A small-molecule ligand and the protein it binds are described below.
Small molecule (SMILES): CO[P](=O)(O)O[C@H]1[C@@H](O)[C@H](n2ccc(=O)[nH]c2=O)O[C@@H]1COP(=O)(O)O

Sequence of chain 1.K:
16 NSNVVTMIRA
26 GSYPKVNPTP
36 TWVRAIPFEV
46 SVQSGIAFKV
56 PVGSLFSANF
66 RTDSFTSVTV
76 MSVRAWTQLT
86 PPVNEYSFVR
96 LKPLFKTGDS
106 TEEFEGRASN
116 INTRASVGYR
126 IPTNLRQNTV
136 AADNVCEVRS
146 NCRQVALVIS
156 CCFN

Sequence of chain 1.J:
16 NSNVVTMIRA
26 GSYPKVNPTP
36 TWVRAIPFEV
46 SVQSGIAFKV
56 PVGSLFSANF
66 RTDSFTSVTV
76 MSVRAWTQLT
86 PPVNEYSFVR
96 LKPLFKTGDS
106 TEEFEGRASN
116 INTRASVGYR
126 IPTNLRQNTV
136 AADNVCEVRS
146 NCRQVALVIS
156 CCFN

Binding-site contacts:
Ligand atom C5 contacts residue ARG125 of chain 1.J at 3.7 Å.
Ligand atom O2 contacts residue ASN16 of chain 1.K at 2.7 Å (h-bond).
Ligand atom O3' contacts residue ARG125 of chain 1.J at 4.2 Å.
Ligand atom C3' contacts residue ARG125 of chain 1.J at 3.5 Å.
Ligand atom O2 contacts residue ARG125 of chain 1.J at 4.1 Å.
Ligand atom C5 contacts residue THR21 of chain 1.K at 4.5 Å.
Ligand atom OP3 contacts residue ILE23 of chain 1.K at 4.3 Å.
Ligand atom O4 contacts residue SER17 of chain 1.K at 3.4 Å.
Ligand atom N3 contacts residue ARG125 of chain 1.J at 3.8 Å.
Ligand atom C1' contacts residue ARG125 of chain 1.J at 4.4 Å.
Ligand atom C5' contacts residue SER77 of chain 1.J at 4.4 Å.
Ligand atom O5' contacts residue ARG125 of chain 1.J at 3.2 Å (salt-bridge).
Ligand atom O5' contacts residue ARG131 of chain 1.J at 2.9 Å (salt-bridge).
Ligand atom P contacts residue ARG125 of chain 1.J at 3.9 Å.
Ligand atom C6 contacts residue ARG125 of chain 1.J at 3.7 Å.
Ligand atom OP2 contacts residue ARG131 of chain 1.J at 3.7 Å.
Ligand atom OP1 contacts residue ARG131 of chain 1.J at 3.4 Å (salt-bridge).
Ligand atom N3 contacts residue SER17 of chain 1.K at 4.3 Å.
Ligand atom OP3 contacts residue SER77 of chain 1.J at 4.3 Å.
Ligand atom C5' contacts residue MET76 of chain 1.J at 4.2 Å (hydrophobic).
Ligand atom C5' contacts residue ARG131 of chain 1.J at 3.3 Å.
Ligand atom C4 contacts residue ASN16 of chain 1.K at 4.2 Å.
Ligand atom N1 contacts residue ARG125 of chain 1.J at 3.9 Å.
Ligand atom O4 contacts residue ARG125 of chain 1.J at 4.0 Å.
Ligand atom OP1 contacts residue ILE23 of chain 1.K at 3.6 Å.
Ligand atom P contacts residue ILE23 of chain 1.K at 4.2 Å.
Ligand atom OP2 contacts residue SER77 of chain 1.J at 3.9 Å.
Ligand atom C5' contacts residue ARG125 of chain 1.J at 4.3 Å.
Ligand atom OP2 contacts residue ILE23 of chain 1.K at 4.1 Å.
Ligand atom C2' contacts residue ARG125 of chain 1.J at 3.9 Å.
Ligand atom P contacts residue ARG131 of chain 1.J at 3.6 Å.
Ligand atom N3 contacts residue ASN16 of chain 1.K at 3.0 Å (h-bond).
Ligand atom O4 contacts residue THR21 of chain 1.K at 4.2 Å.
Ligand atom OP1 contacts residue ARG125 of chain 1.J at 3.0 Å (salt-bridge).
Ligand atom C2 contacts residue ARG125 of chain 1.J at 4.0 Å.
Ligand atom OP2 contacts residue MET76 of chain 1.J at 4.4 Å.
Ligand atom C4 contacts residue ARG125 of chain 1.J at 3.8 Å.
Ligand atom C2 contacts residue ASN16 of chain 1.K at 3.2 Å.
Ligand atom OP3 contacts residue ARG125 of chain 1.J at 2.8 Å.
Ligand atom C4 contacts residue SER17 of chain 1.K at 4.2 Å.